Sequence of chain 1.A:
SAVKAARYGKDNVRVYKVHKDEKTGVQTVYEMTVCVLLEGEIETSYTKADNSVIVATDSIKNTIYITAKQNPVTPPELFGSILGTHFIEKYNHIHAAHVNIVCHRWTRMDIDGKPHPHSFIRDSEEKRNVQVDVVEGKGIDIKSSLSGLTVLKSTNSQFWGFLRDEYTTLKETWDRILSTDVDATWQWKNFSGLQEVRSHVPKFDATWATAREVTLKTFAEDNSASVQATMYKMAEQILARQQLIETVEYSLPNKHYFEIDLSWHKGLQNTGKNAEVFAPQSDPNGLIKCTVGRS

A small-molecule ligand and the protein it binds are described below.
Small molecule (SMILES): O=c1[nH]c(=O)c2nn[nH]c2[nH]1

Binding-site contacts:
Ligand atom O2 contacts residue PHE160 of chain 1.A at 3.9 Å.
Ligand atom C2 contacts residue GLN229 of chain 1.A at 3.9 Å.
Ligand atom N3 contacts residue PHE160 of chain 1.A at 3.8 Å.
Ligand atom N8 contacts residue THR58 of chain 2.A at 3.3 Å (h-bond).
Ligand atom N7 contacts residue THR58 of chain 2.A at 2.8 Å (h-bond).
Ligand atom N8 contacts residue ALA57 of chain 2.A at 3.8 Å.
Ligand atom C2 contacts residue ARG177 of chain 1.A at 3.6 Å.
Ligand atom O2 contacts residue VAL228 of chain 1.A at 2.9 Å (h-bond).
Ligand atom C4 contacts residue ARG177 of chain 1.A at 3.8 Å.
Ligand atom C5 contacts residue THR58 of chain 2.A at 3.9 Å.
Ligand atom C4 contacts residue ASN255 of chain 1.A at 3.9 Å.
Ligand atom O6 contacts residue ILE55 of chain 2.A at 3.5 Å.
Ligand atom C4 contacts residue PHE160 of chain 1.A at 3.4 Å (hydrophobic).
Ligand atom N9 contacts residue LEU171 of chain 1.A at 3.9 Å.
Ligand atom C6 contacts residue PHE160 of chain 1.A at 3.5 Å (hydrophobic).
Ligand atom O2 contacts residue ASN255 of chain 1.A at 4.0 Å.
Ligand atom N7 contacts residue PHE160 of chain 1.A at 3.7 Å.
Ligand atom C2 contacts residue VAL228 of chain 1.A at 4.0 Å (hydrophobic).
Ligand atom N3 contacts residue ASN255 of chain 1.A at 3.3 Å (h-bond).
Ligand atom C2 contacts residue ASN255 of chain 1.A at 3.8 Å.
Ligand atom N1 contacts residue GLN229 of chain 1.A at 3.0 Å (h-bond).
Ligand atom N7 contacts residue ALA57 of chain 2.A at 3.5 Å.
Ligand atom O6 contacts residue GLN229 of chain 1.A at 2.9 Å (h-bond).
Ligand atom O2 contacts residue SER227 of chain 1.A at 3.6 Å.
Ligand atom C5 contacts residue PHE160 of chain 1.A at 3.4 Å (hydrophobic).
Ligand atom N8 contacts residue ASP59 of chain 2.A at 3.9 Å.
Ligand atom N8 contacts residue LEU171 of chain 1.A at 3.8 Å.
Ligand atom N3 contacts residue ARG177 of chain 1.A at 3.0 Å (salt-bridge).
Ligand atom O6 contacts residue THR58 of chain 2.A at 3.9 Å.
Ligand atom N1 contacts residue PHE160 of chain 1.A at 3.6 Å.
Ligand atom N9 contacts residue ARG177 of chain 1.A at 3.9 Å.
Ligand atom N9 contacts residue PHE160 of chain 1.A at 3.5 Å.
Ligand atom C2 contacts residue PHE160 of chain 1.A at 3.7 Å (hydrophobic).
Ligand atom N9 contacts residue THR58 of chain 2.A at 4.0 Å.
Ligand atom N8 contacts residue PHE160 of chain 1.A at 3.6 Å.
Ligand atom C6 contacts residue GLN229 of chain 1.A at 3.7 Å.
Ligand atom O2 contacts residue ARG177 of chain 1.A at 2.9 Å (salt-bridge).
Ligand atom O6 contacts residue PHE160 of chain 1.A at 4.0 Å.
Ligand atom O6 contacts residue TYR9 of chain 2.A at 3.9 Å.
Ligand atom O2 contacts residue GLN229 of chain 1.A at 3.8 Å.

Sequence of chain 2.A:
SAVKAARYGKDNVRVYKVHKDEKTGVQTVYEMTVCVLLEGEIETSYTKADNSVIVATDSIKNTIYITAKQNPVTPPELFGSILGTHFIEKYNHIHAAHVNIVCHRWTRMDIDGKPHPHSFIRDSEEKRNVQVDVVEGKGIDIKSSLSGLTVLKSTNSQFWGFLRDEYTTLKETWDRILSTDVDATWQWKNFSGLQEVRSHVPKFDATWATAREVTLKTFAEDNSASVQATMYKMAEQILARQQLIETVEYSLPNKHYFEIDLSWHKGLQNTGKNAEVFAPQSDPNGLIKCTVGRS